A small-molecule ligand and the protein it binds are described below.
Small molecule (SMILES): CC(=O)N[C@@H]1[C@@H](O)[C@H](O)[C@@H](CO)O[C@H]1O

Sequence of chain 1.A:
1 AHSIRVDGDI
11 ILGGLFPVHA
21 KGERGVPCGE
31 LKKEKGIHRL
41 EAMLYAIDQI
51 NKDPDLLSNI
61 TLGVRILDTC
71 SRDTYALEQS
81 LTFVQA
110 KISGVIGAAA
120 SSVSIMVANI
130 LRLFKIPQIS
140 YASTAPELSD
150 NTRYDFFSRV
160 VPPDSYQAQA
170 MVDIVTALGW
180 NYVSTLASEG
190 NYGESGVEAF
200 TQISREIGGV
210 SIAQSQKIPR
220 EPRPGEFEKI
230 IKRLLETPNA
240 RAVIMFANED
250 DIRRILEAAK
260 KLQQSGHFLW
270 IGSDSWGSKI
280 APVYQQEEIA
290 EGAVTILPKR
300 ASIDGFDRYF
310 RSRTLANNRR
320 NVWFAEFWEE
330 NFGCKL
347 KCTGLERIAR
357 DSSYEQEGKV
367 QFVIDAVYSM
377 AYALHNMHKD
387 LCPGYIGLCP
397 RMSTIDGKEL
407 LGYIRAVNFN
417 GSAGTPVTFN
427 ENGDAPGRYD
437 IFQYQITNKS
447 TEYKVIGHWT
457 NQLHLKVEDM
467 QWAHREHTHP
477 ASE

Binding-site contacts:
Ligand atom N2 contacts residue ASN59 of chain 1.A at 2.9 Å (h-bond).
Ligand atom C1 contacts residue ASN59 of chain 1.A at 1.4 Å.
Ligand atom C5 contacts residue ASN59 of chain 1.A at 3.7 Å.
Ligand atom C7 contacts residue ASN59 of chain 1.A at 3.6 Å.
Ligand atom C2 contacts residue ASN59 of chain 1.A at 2.4 Å.
Ligand atom C4 contacts residue ASN59 of chain 1.A at 4.2 Å.
Ligand atom O5 contacts residue ASN59 of chain 1.A at 2.4 Å (h-bond).
Ligand atom O7 contacts residue ASN59 of chain 1.A at 4.0 Å.
Ligand atom C3 contacts residue ASN59 of chain 1.A at 3.8 Å.